The protein below binds the small molecule below.
Small molecule (SMILES): c1cc(-c2cnc[nH]2)ccn1

Sequence of chain 1.A:
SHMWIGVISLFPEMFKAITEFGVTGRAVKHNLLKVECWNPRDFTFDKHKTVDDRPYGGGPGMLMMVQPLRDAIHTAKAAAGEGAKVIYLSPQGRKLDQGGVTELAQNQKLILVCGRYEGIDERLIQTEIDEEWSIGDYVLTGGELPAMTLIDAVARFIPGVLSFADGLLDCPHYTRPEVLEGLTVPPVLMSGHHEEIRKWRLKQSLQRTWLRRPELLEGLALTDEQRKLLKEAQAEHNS

Binding-site contacts:
Ligand atom C3 contacts residue PRO152 of chain 1.A at 4.0 Å (hydrophobic).
Ligand atom N contacts residue LEU146 of chain 1.A at 3.2 Å (h-bond).
Ligand atom C1 contacts residue GLY148 of chain 1.A at 4.2 Å.
Ligand atom C5 contacts residue TYR144 of chain 1.A at 3.8 Å (hydrophobic).
Ligand atom N contacts residue PRO97 of chain 1.A at 3.7 Å.
Ligand atom C7 contacts residue SER96 of chain 1.A at 3.4 Å.
Ligand atom C5 contacts residue PRO152 of chain 1.A at 4.1 Å (hydrophobic).
Ligand atom N1 contacts residue GLY148 of chain 1.A at 3.8 Å.
Ligand atom C6 contacts residue PRO152 of chain 1.A at 3.5 Å (hydrophobic).
Ligand atom C4 contacts residue LEU146 of chain 1.A at 4.0 Å (hydrophobic).
Ligand atom C2 contacts residue GLY148 of chain 1.A at 3.8 Å.
Ligand atom C3 contacts residue PRO97 of chain 1.A at 3.6 Å (hydrophobic).
Ligand atom C6 contacts residue LEU95 of chain 1.A at 3.9 Å (hydrophobic).
Ligand atom C5 contacts residue GLY142 of chain 1.A at 3.8 Å.
Ligand atom C5 contacts residue ILE141 of chain 1.A at 3.9 Å (hydrophobic).
Ligand atom N1 contacts residue LEU146 of chain 1.A at 3.9 Å.
Ligand atom C2 contacts residue PRO97 of chain 1.A at 4.1 Å (hydrophobic).
Ligand atom C4 contacts residue PRO97 of chain 1.A at 3.7 Å (hydrophobic).
Ligand atom N2 contacts residue SER96 of chain 1.A at 4.2 Å.
Ligand atom N2 contacts residue ILE141 of chain 1.A at 3.1 Å (h-bond).
Ligand atom C2 contacts residue GLY149 of chain 1.A at 3.9 Å.
Ligand atom C7 contacts residue LEU95 of chain 1.A at 3.6 Å (hydrophobic).
Ligand atom N1 contacts residue GLY149 of chain 1.A at 4.2 Å.
Ligand atom C6 contacts residue SER96 of chain 1.A at 3.5 Å.
Ligand atom N contacts residue VAL145 of chain 1.A at 4.2 Å.
Ligand atom C3 contacts residue SER96 of chain 1.A at 4.2 Å.
Ligand atom C7 contacts residue PRO152 of chain 1.A at 3.6 Å (hydrophobic).
Ligand atom C5 contacts residue SER140 of chain 1.A at 4.0 Å.
Ligand atom C4 contacts residue PRO152 of chain 1.A at 4.2 Å (hydrophobic).
Ligand atom C contacts residue LEU146 of chain 1.A at 2.9 Å (hydrophobic).
Ligand atom C7 contacts residue PRO97 of chain 1.A at 3.8 Å (hydrophobic).
Ligand atom C6 contacts residue TRP139 of chain 1.A at 4.0 Å (hydrophobic).
Ligand atom N2 contacts residue PRO152 of chain 1.A at 3.8 Å.
Ligand atom C2 contacts residue LEU95 of chain 1.A at 4.1 Å (hydrophobic).
Ligand atom C4 contacts residue TYR144 of chain 1.A at 3.5 Å (hydrophobic).
Ligand atom C6 contacts residue ILE141 of chain 1.A at 3.9 Å (hydrophobic).
Ligand atom C6 contacts residue PRO97 of chain 1.A at 4.1 Å (hydrophobic).
Ligand atom C6 contacts residue SER140 of chain 1.A at 4.0 Å.
Ligand atom C1 contacts residue PRO97 of chain 1.A at 3.6 Å (hydrophobic).
Ligand atom N2 contacts residue SER140 of chain 1.A at 3.6 Å (h-bond).